Sequence of chain 1.B:
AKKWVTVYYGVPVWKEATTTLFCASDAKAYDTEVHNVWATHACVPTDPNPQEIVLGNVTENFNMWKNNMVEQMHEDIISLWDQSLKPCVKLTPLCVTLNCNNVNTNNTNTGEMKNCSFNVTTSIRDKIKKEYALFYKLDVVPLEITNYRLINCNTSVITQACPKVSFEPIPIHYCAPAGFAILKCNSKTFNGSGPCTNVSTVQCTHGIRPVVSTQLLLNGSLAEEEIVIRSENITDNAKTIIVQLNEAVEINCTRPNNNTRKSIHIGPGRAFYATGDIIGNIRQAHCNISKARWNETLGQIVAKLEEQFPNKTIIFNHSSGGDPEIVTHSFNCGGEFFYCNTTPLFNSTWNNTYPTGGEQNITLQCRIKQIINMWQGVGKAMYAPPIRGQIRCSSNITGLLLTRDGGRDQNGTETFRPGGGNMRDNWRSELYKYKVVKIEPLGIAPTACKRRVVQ

The small molecule below binds the protein below.
Small molecule (SMILES): CC(=O)N[C@@H]1[C@@H](O)[C@H](O)[C@@H](CO)O[C@H]1O

Binding-site contacts:
Ligand atom C2 contacts residue ASN334 of chain 1.B at 2.5 Å.
Ligand atom O5 contacts residue LYS335 of chain 1.B at 3.6 Å.
Ligand atom C8 contacts residue ASN334 of chain 1.B at 4.3 Å.
Ligand atom C7 contacts residue ASN334 of chain 1.B at 3.2 Å.
Ligand atom C1 contacts residue ASN334 of chain 1.B at 1.5 Å.
Ligand atom O7 contacts residue ASN334 of chain 1.B at 3.0 Å.
Ligand atom O5 contacts residue ASN334 of chain 1.B at 2.4 Å (h-bond).
Ligand atom C5 contacts residue ASN334 of chain 1.B at 3.7 Å.
Ligand atom C3 contacts residue ASN334 of chain 1.B at 3.8 Å.
Ligand atom O6 contacts residue LYS335 of chain 1.B at 3.4 Å.
Ligand atom C1 contacts residue LYS335 of chain 1.B at 4.3 Å.
Ligand atom C5 contacts residue LYS335 of chain 1.B at 4.2 Å.
Ligand atom C6 contacts residue LYS335 of chain 1.B at 3.7 Å.
Ligand atom N2 contacts residue ASN334 of chain 1.B at 2.9 Å (h-bond).
Ligand atom C4 contacts residue ASN334 of chain 1.B at 4.3 Å.